Sequence of chain 1.A:
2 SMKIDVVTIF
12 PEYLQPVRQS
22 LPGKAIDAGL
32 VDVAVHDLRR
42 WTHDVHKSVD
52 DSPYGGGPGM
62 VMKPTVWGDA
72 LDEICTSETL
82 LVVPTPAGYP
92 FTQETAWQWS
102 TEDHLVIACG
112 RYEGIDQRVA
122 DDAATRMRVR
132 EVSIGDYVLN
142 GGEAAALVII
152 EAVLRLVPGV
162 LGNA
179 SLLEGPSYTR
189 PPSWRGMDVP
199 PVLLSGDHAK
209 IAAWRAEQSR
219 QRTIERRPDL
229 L

A small-molecule ligand and the protein it binds are described below.
Small molecule (SMILES): O=c1[nH]c(=O)c2ccccc2o1

Binding-site contacts:
Ligand atom O11 contacts residue PRO87 of chain 1.A at 3.3 Å.
Ligand atom C10 contacts residue LEU140 of chain 1.A at 3.8 Å (hydrophobic).
Ligand atom C04 contacts residue PRO85 of chain 1.A at 3.6 Å (hydrophobic).
Ligand atom O03 contacts residue ALA146 of chain 1.A at 3.8 Å.
Ligand atom C02 contacts residue PRO87 of chain 1.A at 4.0 Å (hydrophobic).
Ligand atom C07 contacts residue GLY143 of chain 1.A at 3.8 Å.
Ligand atom C05 contacts residue GLY142 of chain 1.A at 3.9 Å.
Ligand atom C10 contacts residue PRO87 of chain 1.A at 3.5 Å (hydrophobic).
Ligand atom O01 contacts residue ALA146 of chain 1.A at 3.8 Å.
Ligand atom O01 contacts residue THR86 of chain 1.A at 3.9 Å.
Ligand atom N12 contacts residue PRO87 of chain 1.A at 3.8 Å.
Ligand atom C02 contacts residue ALA146 of chain 1.A at 3.9 Å (hydrophobic).
Ligand atom C02 contacts residue THR86 of chain 1.A at 3.7 Å.
Ligand atom C08 contacts residue PRO87 of chain 1.A at 3.4 Å (hydrophobic).
Ligand atom C07 contacts residue GLY142 of chain 1.A at 3.5 Å.
Ligand atom O11 contacts residue VAL139 of chain 1.A at 3.4 Å.
Ligand atom C06 contacts residue GLY143 of chain 1.A at 3.1 Å.
Ligand atom C05 contacts residue GLY143 of chain 1.A at 3.3 Å.
Ligand atom C06 contacts residue GLY142 of chain 1.A at 3.3 Å.
Ligand atom C07 contacts residue PRO87 of chain 1.A at 4.0 Å (hydrophobic).
Ligand atom C07 contacts residue ARG112 of chain 1.A at 4.0 Å.
Ligand atom O01 contacts residue VAL133 of chain 1.A at 3.7 Å.
Ligand atom O03 contacts residue PRO85 of chain 1.A at 3.3 Å.
Ligand atom C04 contacts residue PRO87 of chain 1.A at 3.8 Å (hydrophobic).
Ligand atom O11 contacts residue LEU140 of chain 1.A at 2.8 Å (h-bond).
Ligand atom O01 contacts residue SER134 of chain 1.A at 3.3 Å.
Ligand atom O01 contacts residue ILE135 of chain 1.A at 2.9 Å (h-bond).
Ligand atom C05 contacts residue PRO85 of chain 1.A at 3.0 Å (hydrophobic).
Ligand atom C07 contacts residue GLY111 of chain 1.A at 3.9 Å.
Ligand atom C09 contacts residue PRO87 of chain 1.A at 3.4 Å (hydrophobic).
Ligand atom C05 contacts residue THR86 of chain 1.A at 3.5 Å.
Ligand atom C06 contacts residue GLY111 of chain 1.A at 3.2 Å.
Ligand atom C08 contacts residue TYR113 of chain 1.A at 3.6 Å (hydrophobic).
Ligand atom C08 contacts residue LEU140 of chain 1.A at 3.2 Å (hydrophobic).
Ligand atom C06 contacts residue PRO85 of chain 1.A at 3.7 Å (hydrophobic).
Ligand atom C07 contacts residue TYR113 of chain 1.A at 3.3 Å (hydrophobic).
Ligand atom C04 contacts residue THR86 of chain 1.A at 3.4 Å.
Ligand atom O03 contacts residue THR86 of chain 1.A at 2.9 Å (h-bond).
Ligand atom O11 contacts residue TYR138 of chain 1.A at 3.3 Å (h-bond).
Ligand atom C07 contacts residue LEU140 of chain 1.A at 3.7 Å (hydrophobic).